This protein binds this small molecule.
Small molecule (SMILES): CCN(/C=C/N(C)C)C(=O)CNCc1cc(C(=O)O)ccn1

Sequence of chain 1.G:
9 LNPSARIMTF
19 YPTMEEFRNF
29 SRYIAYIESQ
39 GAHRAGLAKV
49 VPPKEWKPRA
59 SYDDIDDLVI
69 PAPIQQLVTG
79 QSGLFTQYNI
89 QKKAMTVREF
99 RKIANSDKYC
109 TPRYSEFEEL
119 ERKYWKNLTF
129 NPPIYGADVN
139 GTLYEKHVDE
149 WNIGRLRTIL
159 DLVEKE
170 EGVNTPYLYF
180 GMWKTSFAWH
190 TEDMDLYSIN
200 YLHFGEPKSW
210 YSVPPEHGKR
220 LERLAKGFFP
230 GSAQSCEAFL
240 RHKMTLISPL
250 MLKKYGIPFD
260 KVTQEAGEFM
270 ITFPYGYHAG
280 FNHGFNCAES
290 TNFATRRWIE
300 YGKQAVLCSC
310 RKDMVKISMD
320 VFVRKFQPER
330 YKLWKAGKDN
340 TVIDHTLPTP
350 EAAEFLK

Binding-site contacts:
Ligand atom CAE contacts residue ASP136 of chain 1.G at 3.7 Å.
Ligand atom NAC contacts residue TYR178 of chain 1.G at 3.5 Å (h-bond).
Ligand atom C contacts residue GLU191 of chain 1.G at 3.5 Å.
Ligand atom C contacts residue TYR178 of chain 1.G at 3.7 Å (hydrophobic).
Ligand atom NAR contacts residue HIS277 of chain 1.G at 3.4 Å (h-bond).
Ligand atom CAG contacts residue ASP136 of chain 1.G at 3.4 Å.
Ligand atom CAB contacts residue TYR178 of chain 1.G at 3.6 Å (hydrophobic).
Ligand atom N contacts residue GLU191 of chain 1.G at 3.2 Å (salt-bridge).
Ligand atom CAQ contacts residue HIS277 of chain 1.G at 3.5 Å.
Ligand atom CAB contacts residue SER289 of chain 1.G at 3.5 Å.
Ligand atom CAA contacts residue SER289 of chain 1.G at 3.6 Å.
Ligand atom CAP contacts residue PHE186 of chain 1.G at 3.6 Å (hydrophobic).
Ligand atom CAA contacts residue THR290 of chain 1.G at 3.3 Å.
Ligand atom CAM contacts residue MN1 of chain 1.KA at 2.9 Å.
Ligand atom CAN contacts residue PHE186 of chain 1.G at 3.8 Å (hydrophobic).
Ligand atom CAL contacts residue MN1 of chain 1.KA at 3.0 Å.
Ligand atom CA contacts residue MN1 of chain 1.KA at 3.2 Å.
Ligand atom CAH contacts residue TYR176 of chain 1.G at 3.2 Å (hydrophobic).
Ligand atom CAM contacts residue HIS189 of chain 1.G at 3.5 Å.
Ligand atom CAA contacts residue ASN291 of chain 1.G at 3.4 Å.
Ligand atom CAQ contacts residue MN1 of chain 1.KA at 2.9 Å.
Ligand atom NAR contacts residue MN1 of chain 1.KA at 1.9 Å.
Ligand atom OAT contacts residue TYR178 of chain 1.G at 3.5 Å.
Ligand atom OAT contacts residue PHE186 of chain 1.G at 3.7 Å.
Ligand atom OAU contacts residue LYS207 of chain 1.G at 2.9 Å (salt-bridge).
Ligand atom NAR contacts residue HIS189 of chain 1.G at 3.1 Å (h-bond).
Ligand atom N contacts residue HIS189 of chain 1.G at 2.9 Å (h-bond).
Ligand atom CA contacts residue GLU191 of chain 1.G at 3.0 Å.
Ligand atom CAL contacts residue HIS189 of chain 1.G at 3.1 Å.
Ligand atom CAQ contacts residue TRP209 of chain 1.G at 3.6 Å (hydrophobic).
Ligand atom OAU contacts residue TYR133 of chain 1.G at 3.9 Å.
Ligand atom O contacts residue LYS242 of chain 1.G at 2.9 Å (salt-bridge).
Ligand atom N contacts residue MN1 of chain 1.KA at 2.3 Å.
Ligand atom CAO contacts residue PHE186 of chain 1.G at 3.5 Å (hydrophobic).
Ligand atom CAE contacts residue TYR178 of chain 1.G at 3.5 Å (hydrophobic).
Ligand atom CAA contacts residue GLU191 of chain 1.G at 3.8 Å.
Ligand atom OAU contacts residue PHE186 of chain 1.G at 3.4 Å.
Ligand atom OAT contacts residue TYR133 of chain 1.G at 3.5 Å (h-bond).
Ligand atom CAP contacts residue TRP209 of chain 1.G at 3.6 Å (hydrophobic).
Ligand atom CAS contacts residue PHE186 of chain 1.G at 3.3 Å (hydrophobic).